A protein and the small-molecule ligand that binds it are described below.
Small molecule (SMILES): CC(=O)N[C@@H]1[C@@H](O)[C@H](O)[C@@H](CO)O[C@H]1O

Binding-site contacts:
Ligand atom N2 contacts residue ASN113 of chain 1.D at 3.0 Å (h-bond).
Ligand atom C1 contacts residue TRP257 of chain 1.D at 4.1 Å (hydrophobic).
Ligand atom O6 contacts residue SER115 of chain 1.D at 3.7 Å.
Ligand atom C1 contacts residue ASN113 of chain 1.D at 1.5 Å.
Ligand atom C6 contacts residue SER115 of chain 1.D at 4.5 Å.
Ligand atom O5 contacts residue ALA116 of chain 1.D at 3.9 Å.
Ligand atom O7 contacts residue ASN113 of chain 1.D at 3.2 Å (h-bond).
Ligand atom O6 contacts residue LEU261 of chain 1.D at 3.7 Å.
Ligand atom C5 contacts residue ASN113 of chain 1.D at 3.7 Å.
Ligand atom O5 contacts residue SER115 of chain 1.D at 4.2 Å.
Ligand atom C2 contacts residue ASN113 of chain 1.D at 2.5 Å.
Ligand atom C4 contacts residue ASN113 of chain 1.D at 4.2 Å.
Ligand atom C3 contacts residue ASN113 of chain 1.D at 3.9 Å.
Ligand atom O5 contacts residue TRP257 of chain 1.D at 4.0 Å.
Ligand atom C1 contacts residue SER115 of chain 1.D at 4.2 Å.
Ligand atom O7 contacts residue TRP257 of chain 1.D at 3.4 Å.
Ligand atom C2 contacts residue TRP257 of chain 1.D at 4.0 Å (hydrophobic).
Ligand atom C7 contacts residue TRP257 of chain 1.D at 4.4 Å (hydrophobic).
Ligand atom C6 contacts residue LEU261 of chain 1.D at 3.6 Å (hydrophobic).
Ligand atom O5 contacts residue LEU261 of chain 1.D at 4.4 Å.
Ligand atom O5 contacts residue ASN113 of chain 1.D at 2.4 Å (h-bond).
Ligand atom C1 contacts residue ALA116 of chain 1.D at 4.5 Å (hydrophobic).
Ligand atom O6 contacts residue ALA116 of chain 1.D at 3.7 Å.
Ligand atom C7 contacts residue ASN113 of chain 1.D at 3.3 Å.
Ligand atom C5 contacts residue SER115 of chain 1.D at 4.0 Å.

Sequence of chain 1.D:
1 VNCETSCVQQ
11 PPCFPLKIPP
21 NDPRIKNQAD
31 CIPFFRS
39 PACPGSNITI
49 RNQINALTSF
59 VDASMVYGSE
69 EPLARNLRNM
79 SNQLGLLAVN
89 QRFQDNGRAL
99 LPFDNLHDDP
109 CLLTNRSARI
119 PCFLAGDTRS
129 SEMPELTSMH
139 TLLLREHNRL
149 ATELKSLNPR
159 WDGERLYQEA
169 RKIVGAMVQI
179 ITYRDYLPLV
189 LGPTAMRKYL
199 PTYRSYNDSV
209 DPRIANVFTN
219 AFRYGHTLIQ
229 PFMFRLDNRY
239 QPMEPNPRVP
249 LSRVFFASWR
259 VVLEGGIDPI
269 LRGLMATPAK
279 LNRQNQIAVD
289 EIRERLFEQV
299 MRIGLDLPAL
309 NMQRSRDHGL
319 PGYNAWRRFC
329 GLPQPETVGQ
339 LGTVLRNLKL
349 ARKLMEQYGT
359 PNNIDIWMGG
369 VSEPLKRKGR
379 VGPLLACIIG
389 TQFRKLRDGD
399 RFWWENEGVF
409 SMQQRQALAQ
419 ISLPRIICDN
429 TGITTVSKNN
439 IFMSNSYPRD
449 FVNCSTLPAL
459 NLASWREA